A small-molecule ligand and the protein it binds are described below.
Small molecule (SMILES): CC(=O)N[C@@H]1[C@@H](O)[C@H](O)[C@@H](CO)O[C@H]1O

Binding-site contacts:
Ligand atom C1 contacts residue ASN485 of chain 3.B at 1.4 Å.
Ligand atom C7 contacts residue ARG465 of chain 3.B at 3.8 Å.
Ligand atom C5 contacts residue ASN485 of chain 3.B at 3.6 Å.
Ligand atom O7 contacts residue ASN485 of chain 3.B at 3.3 Å (h-bond).
Ligand atom C8 contacts residue ASN485 of chain 3.B at 4.3 Å.
Ligand atom N2 contacts residue ARG465 of chain 3.B at 4.5 Å.
Ligand atom C7 contacts residue GLU482 of chain 3.B at 4.3 Å.
Ligand atom C7 contacts residue ASN485 of chain 3.B at 3.2 Å.
Ligand atom N2 contacts residue ASN485 of chain 3.B at 2.7 Å (h-bond).
Ligand atom C8 contacts residue LYS469 of chain 3.B at 4.0 Å.
Ligand atom O7 contacts residue SER466 of chain 3.B at 4.4 Å.
Ligand atom C8 contacts residue ARG465 of chain 3.B at 4.2 Å.
Ligand atom C4 contacts residue ASN485 of chain 3.B at 4.2 Å.
Ligand atom C8 contacts residue GLU482 of chain 3.B at 3.5 Å.
Ligand atom O7 contacts residue ARG465 of chain 3.B at 3.2 Å.
Ligand atom O5 contacts residue ASN485 of chain 3.B at 2.4 Å (h-bond).
Ligand atom C3 contacts residue ASN485 of chain 3.B at 3.7 Å.
Ligand atom O3 contacts residue ARG465 of chain 3.B at 3.9 Å.
Ligand atom C2 contacts residue ASN485 of chain 3.B at 2.4 Å.

Sequence of chain 3.B:
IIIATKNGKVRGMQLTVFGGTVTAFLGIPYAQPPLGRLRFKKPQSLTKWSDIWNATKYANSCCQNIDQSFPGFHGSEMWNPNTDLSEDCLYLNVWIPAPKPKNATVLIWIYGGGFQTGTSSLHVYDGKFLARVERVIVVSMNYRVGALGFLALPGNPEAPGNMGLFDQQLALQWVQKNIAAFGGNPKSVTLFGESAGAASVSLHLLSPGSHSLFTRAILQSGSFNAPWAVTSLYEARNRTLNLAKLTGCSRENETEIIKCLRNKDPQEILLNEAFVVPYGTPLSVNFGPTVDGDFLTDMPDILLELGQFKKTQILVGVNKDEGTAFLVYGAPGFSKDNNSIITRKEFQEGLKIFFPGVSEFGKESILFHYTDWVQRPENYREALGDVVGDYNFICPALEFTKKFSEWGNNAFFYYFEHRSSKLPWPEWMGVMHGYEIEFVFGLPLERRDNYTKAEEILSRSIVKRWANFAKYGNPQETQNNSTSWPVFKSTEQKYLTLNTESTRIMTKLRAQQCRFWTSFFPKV